Binding-site contacts:
Ligand atom N contacts residue CYS61 of chain 1.B at 3.7 Å.
Ligand atom C1 contacts residue ILE75 of chain 1.B at 4.4 Å (hydrophobic).
Ligand atom C4 contacts residue VAL76 of chain 1.B at 4.3 Å (hydrophobic).
Ligand atom C6 contacts residue CYS61 of chain 1.B at 3.9 Å (hydrophobic).
Ligand atom N1 contacts residue VAL35 of chain 1.B at 3.6 Å.
Ligand atom S1 contacts residue LYS77 of chain 1.B at 4.0 Å.
Ligand atom S contacts residue CYS61 of chain 1.B at 3.9 Å.
Ligand atom C4 contacts residue ILE75 of chain 1.B at 4.1 Å (hydrophobic).
Ligand atom C4 contacts residue VAL35 of chain 1.B at 3.8 Å (hydrophobic).
Ligand atom S1 contacts residue ILE75 of chain 1.B at 3.9 Å.
Ligand atom S contacts residue LEU63 of chain 1.B at 4.2 Å.
Ligand atom O contacts residue CYS61 of chain 1.B at 2.9 Å (h-bond).
Ligand atom O contacts residue ILE75 of chain 1.B at 4.0 Å.
Ligand atom C6 contacts residue ASP59 of chain 1.B at 4.1 Å.
Ligand atom S1 contacts residue ASP59 of chain 1.B at 3.1 Å (salt-bridge).
Ligand atom C contacts residue ILE75 of chain 1.B at 4.3 Å (hydrophobic).
Ligand atom C4 contacts residue ASP59 of chain 1.B at 4.4 Å.
Ligand atom S1 contacts residue VAL76 of chain 1.B at 4.2 Å.
Ligand atom C4 contacts residue LYS77 of chain 1.B at 3.8 Å.
Ligand atom O contacts residue LEU63 of chain 1.B at 3.0 Å.
Ligand atom C2 contacts residue ILE75 of chain 1.B at 4.4 Å (hydrophobic).
Ligand atom C6 contacts residue ILE75 of chain 1.B at 4.1 Å (hydrophobic).
Ligand atom C5 contacts residue ASP59 of chain 1.B at 3.9 Å.
Ligand atom O1 contacts residue TYR179 of chain 1.B at 4.2 Å.
Ligand atom O1 contacts residue LEU63 of chain 1.B at 4.5 Å.
Ligand atom C3 contacts residue ILE75 of chain 1.B at 3.8 Å (hydrophobic).
Ligand atom C5 contacts residue ILE75 of chain 1.B at 3.6 Å (hydrophobic).
Ligand atom N1 contacts residue ILE75 of chain 1.B at 4.1 Å.
Ligand atom C1 contacts residue TYR179 of chain 1.B at 4.0 Å (hydrophobic).

Sequence of chain 1.B:
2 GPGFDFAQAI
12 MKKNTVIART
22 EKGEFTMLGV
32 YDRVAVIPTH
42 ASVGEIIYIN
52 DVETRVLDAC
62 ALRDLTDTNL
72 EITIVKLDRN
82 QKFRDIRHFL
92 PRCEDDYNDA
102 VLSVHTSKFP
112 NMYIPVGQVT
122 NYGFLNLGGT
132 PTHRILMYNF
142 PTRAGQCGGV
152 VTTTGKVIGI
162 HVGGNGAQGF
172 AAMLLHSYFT

The small molecule below binds the protein below.
Small molecule (SMILES): NS(=O)(=O)c1ccc2ncsc2c1